Binding-site contacts:
Ligand atom C3 contacts residue ASN53 of chain 1.B at 3.8 Å.
Ligand atom C5 contacts residue ASN53 of chain 1.B at 3.7 Å.
Ligand atom C1 contacts residue ASN53 of chain 1.B at 1.4 Å.
Ligand atom N2 contacts residue ASN53 of chain 1.B at 3.1 Å (h-bond).
Ligand atom O5 contacts residue ASN53 of chain 1.B at 2.4 Å (h-bond).
Ligand atom C4 contacts residue ASN53 of chain 1.B at 4.0 Å.
Ligand atom C6 contacts residue THR147 of chain 1.B at 4.1 Å.
Ligand atom O7 contacts residue ASN53 of chain 1.B at 3.6 Å.
Ligand atom C2 contacts residue ASN53 of chain 1.B at 2.5 Å.
Ligand atom C7 contacts residue ASN53 of chain 1.B at 3.6 Å.

This small molecule binds to this protein.
Small molecule (SMILES): CC(=O)N[C@@H]1[C@@H](O)[C@H](O)[C@@H](CO)O[C@H]1O

Sequence of chain 1.B:
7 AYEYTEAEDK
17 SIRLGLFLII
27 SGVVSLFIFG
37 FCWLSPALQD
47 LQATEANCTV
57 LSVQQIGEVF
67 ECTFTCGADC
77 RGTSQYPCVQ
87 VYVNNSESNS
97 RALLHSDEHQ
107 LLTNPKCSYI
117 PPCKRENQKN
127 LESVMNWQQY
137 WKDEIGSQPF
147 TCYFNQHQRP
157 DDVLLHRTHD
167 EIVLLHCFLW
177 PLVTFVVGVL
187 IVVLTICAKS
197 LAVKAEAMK